Sequence of chain 1.E:
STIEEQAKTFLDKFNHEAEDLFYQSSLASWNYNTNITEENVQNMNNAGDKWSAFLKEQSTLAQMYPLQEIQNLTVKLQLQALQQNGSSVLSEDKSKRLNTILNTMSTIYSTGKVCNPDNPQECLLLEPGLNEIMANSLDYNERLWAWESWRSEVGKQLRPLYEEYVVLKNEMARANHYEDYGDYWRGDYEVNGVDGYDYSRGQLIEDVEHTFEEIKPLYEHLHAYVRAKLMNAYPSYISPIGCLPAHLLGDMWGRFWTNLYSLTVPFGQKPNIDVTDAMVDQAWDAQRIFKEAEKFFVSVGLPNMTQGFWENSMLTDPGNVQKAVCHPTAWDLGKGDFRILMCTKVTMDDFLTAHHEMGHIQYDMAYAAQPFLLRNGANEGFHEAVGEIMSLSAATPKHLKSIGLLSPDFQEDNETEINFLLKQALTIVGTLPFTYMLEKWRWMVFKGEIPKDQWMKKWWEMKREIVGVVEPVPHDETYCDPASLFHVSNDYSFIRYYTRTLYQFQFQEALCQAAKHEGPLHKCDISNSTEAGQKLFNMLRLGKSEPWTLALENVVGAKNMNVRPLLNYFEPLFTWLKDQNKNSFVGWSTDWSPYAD

Binding-site contacts:
Ligand atom C7 contacts residue ASN65 of chain 1.E at 4.0 Å.
Ligand atom C2 contacts residue ASN65 of chain 1.E at 2.5 Å.
Ligand atom C4 contacts residue ASN65 of chain 1.E at 4.3 Å.
Ligand atom C7 contacts residue GLN352 of chain 1.E at 3.3 Å.
Ligand atom C8 contacts residue GLN352 of chain 1.E at 3.2 Å.
Ligand atom C1 contacts residue ASN65 of chain 1.E at 1.4 Å.
Ligand atom O7 contacts residue GLN352 of chain 1.E at 3.3 Å (h-bond).
Ligand atom C1 contacts residue GLN352 of chain 1.E at 4.4 Å.
Ligand atom N2 contacts residue GLN352 of chain 1.E at 3.5 Å (h-bond).
Ligand atom O5 contacts residue ASN65 of chain 1.E at 2.4 Å (h-bond).
Ligand atom N2 contacts residue ASN65 of chain 1.E at 2.9 Å (h-bond).
Ligand atom C1 contacts residue THR67 of chain 1.E at 4.2 Å.
Ligand atom C3 contacts residue ASN65 of chain 1.E at 3.8 Å.
Ligand atom C8 contacts residue VAL351 of chain 1.E at 4.1 Å (hydrophobic).
Ligand atom C5 contacts residue ASN65 of chain 1.E at 3.6 Å.
Ligand atom C2 contacts residue GLN352 of chain 1.E at 3.9 Å.

The protein below binds the small molecule below.
Small molecule (SMILES): CC(=O)N[C@H]1[C@H](O[C@H]2[C@H](O)[C@@H](NC(C)=O)CO[C@@H]2CO)O[C@H](CO)[C@@H](O)[C@@H]1O